Binding-site contacts:
Ligand atom C4' contacts residue PHE272 of chain 1.D at 3.4 Å (hydrophobic).
Ligand atom O2A contacts residue MN1 of chain 1.G at 3.8 Å.
Ligand atom C2' contacts residue ASN279 of chain 1.D at 3.4 Å.
Ligand atom O2G contacts residue GLY189 of chain 1.D at 3.0 Å (h-bond).
Ligand atom O3G contacts residue MN1 of chain 1.F at 2.2 Å.
Ligand atom O1A contacts residue MN1 of chain 1.G at 2.4 Å.
Ligand atom O2B contacts residue GLY179 of chain 1.D at 3.4 Å.
Ligand atom PG contacts residue SER180 of chain 1.D at 3.6 Å.
Ligand atom O2 contacts residue TYR271 of chain 1.D at 3.4 Å.
Ligand atom C2' contacts residue TYR271 of chain 1.D at 3.3 Å (hydrophobic).
Ligand atom O2G contacts residue SER188 of chain 1.D at 3.8 Å.
Ligand atom O5' contacts residue MN1 of chain 1.G at 3.8 Å.
Ligand atom PG contacts residue MN1 of chain 1.F at 3.5 Å.
Ligand atom O3B contacts residue SER180 of chain 1.D at 3.7 Å.
Ligand atom O4' contacts residue PHE272 of chain 1.D at 3.8 Å.
Ligand atom N3A contacts residue MN1 of chain 1.F at 3.5 Å.
Ligand atom O3' contacts residue GLY274 of chain 1.D at 3.3 Å.
Ligand atom O1B contacts residue ARG183 of chain 1.D at 2.9 Å (salt-bridge).
Ligand atom PB contacts residue MN1 of chain 1.F at 3.2 Å.
Ligand atom O3G contacts residue ASP190 of chain 1.D at 2.9 Å (salt-bridge).
Ligand atom O3' contacts residue SER275 of chain 1.D at 3.8 Å.
Ligand atom PA contacts residue MN1 of chain 1.G at 3.4 Å.
Ligand atom O1A contacts residue ASP192 of chain 1.D at 2.8 Å (salt-bridge).
Ligand atom O3' contacts residue ARG183 of chain 1.D at 3.6 Å (salt-bridge).
Ligand atom O1A contacts residue MN1 of chain 1.F at 2.1 Å.
Ligand atom C5' contacts residue ASP192 of chain 1.D at 3.4 Å.
Ligand atom O2 contacts residue ASN279 of chain 1.D at 3.1 Å (h-bond).
Ligand atom O2G contacts residue SER180 of chain 1.D at 2.6 Å (h-bond).
Ligand atom N3 contacts residue ASP276 of chain 1.D at 3.7 Å.
Ligand atom O3' contacts residue THR273 of chain 1.D at 3.2 Å (h-bond).
Ligand atom O1A contacts residue ASP190 of chain 1.D at 3.2 Å (salt-bridge).
Ligand atom O2B contacts residue SER180 of chain 1.D at 3.1 Å (h-bond).
Ligand atom O3B contacts residue MN1 of chain 1.F at 3.7 Å.
Ligand atom C1' contacts residue TYR271 of chain 1.D at 3.4 Å (hydrophobic).
Ligand atom C4 contacts residue ASP276 of chain 1.D at 3.6 Å.
Ligand atom C2' contacts residue GLY274 of chain 1.D at 3.5 Å.
Ligand atom O2B contacts residue MN1 of chain 1.F at 2.1 Å.
Ligand atom PA contacts residue MN1 of chain 1.F at 3.3 Å.
Ligand atom O3' contacts residue PHE272 of chain 1.D at 3.6 Å.
Ligand atom O2B contacts residue ASP192 of chain 1.D at 3.0 Å (salt-bridge).

The small molecule below binds the protein below.
Small molecule (SMILES): O=c1ccn([C@H]2C[C@H](O)[C@@H](CO[P](=O)(O)N[P](=O)(O)OP(=O)(O)O)O2)c(=O)[nH]1

Sequence of chain 1.D:
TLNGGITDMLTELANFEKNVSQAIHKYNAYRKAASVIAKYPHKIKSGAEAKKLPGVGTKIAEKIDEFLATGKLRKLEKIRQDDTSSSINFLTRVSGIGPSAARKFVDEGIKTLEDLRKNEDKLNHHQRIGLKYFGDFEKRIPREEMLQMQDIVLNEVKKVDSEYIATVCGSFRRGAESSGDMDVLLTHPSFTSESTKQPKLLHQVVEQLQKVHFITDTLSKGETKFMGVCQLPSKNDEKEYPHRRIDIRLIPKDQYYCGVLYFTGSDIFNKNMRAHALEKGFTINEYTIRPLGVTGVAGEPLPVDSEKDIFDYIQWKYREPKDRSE